Binding-site contacts:
Ligand atom C2 contacts residue DA7 of chain 1.A at 3.2 Å.
Ligand atom O4 contacts residue DA2 of chain 1.A at 3.2 Å (h-bond).
Ligand atom C2 contacts residue DG6 of chain 1.A at 3.1 Å.
Ligand atom OP1 contacts residue ARG254 of chain 1.C at 2.8 Å (salt-bridge).
Ligand atom OP1 contacts residue GLY105 of chain 1.C at 2.8 Å (h-bond).
Ligand atom O4 contacts residue DA7 of chain 1.A at 3.2 Å (h-bond).
Ligand atom C2 contacts residue DA2 of chain 1.A at 3.2 Å.
Ligand atom N1 contacts residue DT4 of chain 1.A at 2.4 Å (h-bond).
Ligand atom N4 contacts residue DG6 of chain 1.A at 2.3 Å (h-bond).
Ligand atom OP2 contacts residue SER109 of chain 1.C at 2.8 Å (h-bond).
Ligand atom C5' contacts residue GLY107 of chain 1.C at 3.2 Å.
Ligand atom O2 contacts residue DA7 of chain 1.A at 2.9 Å.
Ligand atom C4 contacts residue DA5 of chain 1.A at 3.0 Å.
Ligand atom C2 contacts residue DA5 of chain 1.A at 3.1 Å.
Ligand atom C2 contacts residue DT3 of chain 1.A at 2.9 Å.
Ligand atom N6 contacts residue DT4 of chain 1.A at 3.1 Å (h-bond).
Ligand atom O4 contacts residue DA5 of chain 1.A at 2.6 Å (h-bond).
Ligand atom OP1 contacts residue ALA110 of chain 1.C at 2.9 Å (h-bond).
Ligand atom N3 contacts residue DA5 of chain 1.A at 2.2 Å (h-bond).
Ligand atom N4 contacts residue DA5 of chain 1.A at 3.1 Å (h-bond).
Ligand atom C2 contacts residue DG6 of chain 1.A at 3.1 Å.
Ligand atom N2 contacts residue DC1 of chain 1.A at 3.1 Å (h-bond).
Ligand atom N1 contacts residue DC1 of chain 1.A at 3.1 Å (h-bond).
Ligand atom C2 contacts residue DT4 of chain 1.A at 3.0 Å.
Ligand atom O2 contacts residue DG6 of chain 1.A at 2.9 Å (h-bond).
Ligand atom OP1 contacts residue ILE106 of chain 1.C at 2.8 Å (h-bond).
Ligand atom N3 contacts residue DA7 of chain 1.A at 2.7 Å (h-bond).
Ligand atom O4 contacts residue DG6 of chain 1.A at 3.2 Å (h-bond).
Ligand atom N3 contacts residue DA2 of chain 1.A at 2.6 Å (h-bond).
Ligand atom N1 contacts residue DT3 of chain 1.A at 2.4 Å (h-bond).
Ligand atom N6 contacts residue DA2 of chain 1.A at 2.9 Å (h-bond).
Ligand atom O2 contacts residue DA2 of chain 1.A at 3.0 Å.
Ligand atom O2 contacts residue DA5 of chain 1.A at 2.8 Å.
Ligand atom N2 contacts residue DA2 of chain 1.A at 3.1 Å (h-bond).
Ligand atom C4 contacts residue DG6 of chain 1.A at 3.2 Å.
Ligand atom OP1 contacts residue GLY107 of chain 1.C at 2.9 Å (h-bond).
Ligand atom N3 contacts residue DG6 of chain 1.A at 2.3 Å (h-bond).
Ligand atom N6 contacts residue DT3 of chain 1.A at 3.0 Å (h-bond).
Ligand atom O2 contacts residue DG6 of chain 1.A at 2.3 Å (h-bond).
Ligand atom OP1 contacts residue NA1 of chain 1.E at 2.3 Å (h-bond).

A small-molecule ligand and the protein it binds are described below.
Small molecule (SMILES): Cc1cn([C@H]2C[C@H](O[P](=O)(O)OC[C@H]3O[C@@H](n4cnc5c(N)ncnc54)C[C@@H]3O[P](=O)(O)OC[C@H]3O[C@@H](n4cnc5c(N)ncnc54)C[C@@H]3O[P](=O)(O)OC[C@H]3O[C@@H](n4cc(C)c(=O)[nH]c4=O)C[C@@H]3O[P](=O)(O)OC[C@H]3O[C@@H](n4cnc5c(=O)nc(N)[nH]c54)C[C@@H]3O)[C@@H](CO[P](=O)(O)O[C@H]3C[C@H](n4ccc(N)nc4=O)O[C@@H]3CO[P](=O)(O)O[C@H]3C[C@]4(O[C@@H]3COP(=O)(O)O)c3c(C)c(=O)[nH]c(=O)n34)O2)c(=O)[nH]c1=O

Sequence of chain 1.C:
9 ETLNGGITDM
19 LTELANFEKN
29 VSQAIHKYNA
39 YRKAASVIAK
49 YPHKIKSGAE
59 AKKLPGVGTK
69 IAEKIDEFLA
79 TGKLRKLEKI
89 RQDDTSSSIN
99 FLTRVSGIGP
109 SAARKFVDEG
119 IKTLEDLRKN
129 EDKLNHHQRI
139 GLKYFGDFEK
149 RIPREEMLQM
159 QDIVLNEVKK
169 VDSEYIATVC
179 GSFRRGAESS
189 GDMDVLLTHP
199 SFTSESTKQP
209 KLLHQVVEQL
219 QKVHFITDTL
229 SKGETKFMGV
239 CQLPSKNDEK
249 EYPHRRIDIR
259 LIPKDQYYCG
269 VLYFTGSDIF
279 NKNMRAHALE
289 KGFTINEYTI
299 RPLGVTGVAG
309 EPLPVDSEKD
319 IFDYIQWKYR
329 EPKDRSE